A small-molecule ligand and the protein it binds are described below.
Small molecule (SMILES): CC(=O)N[C@@H]1[C@@H](O)[C@H](O)[C@@H](CO)O[C@H]1O

Binding-site contacts:
Ligand atom C1 contacts residue ASN120 of chain 1.C at 1.4 Å.
Ligand atom C8 contacts residue TRP170 of chain 1.C at 3.5 Å (hydrophobic).
Ligand atom C1 contacts residue GLU168 of chain 1.C at 3.6 Å.
Ligand atom C2 contacts residue GLU168 of chain 1.C at 3.5 Å.
Ligand atom C8 contacts residue VAL118 of chain 1.C at 4.2 Å (hydrophobic).
Ligand atom C7 contacts residue TRP170 of chain 1.C at 4.2 Å (hydrophobic).
Ligand atom C7 contacts residue GLU168 of chain 1.C at 4.0 Å.
Ligand atom C3 contacts residue ASN120 of chain 1.C at 3.8 Å.
Ligand atom C4 contacts residue ASN120 of chain 1.C at 4.2 Å.
Ligand atom N2 contacts residue GLU168 of chain 1.C at 4.1 Å.
Ligand atom C5 contacts residue ASN120 of chain 1.C at 3.7 Å.
Ligand atom N2 contacts residue ASN120 of chain 1.C at 2.9 Å (h-bond).
Ligand atom C8 contacts residue HIS169 of chain 1.C at 4.2 Å.
Ligand atom O7 contacts residue ASN120 of chain 1.C at 3.7 Å.
Ligand atom O5 contacts residue GLU168 of chain 1.C at 3.9 Å.
Ligand atom C8 contacts residue GLU168 of chain 1.C at 3.9 Å.
Ligand atom C7 contacts residue ASN120 of chain 1.C at 3.5 Å.
Ligand atom C2 contacts residue ASN120 of chain 1.C at 2.4 Å.
Ligand atom O7 contacts residue GLU168 of chain 1.C at 3.2 Å (salt-bridge).
Ligand atom O5 contacts residue ASN120 of chain 1.C at 2.4 Å (h-bond).

Sequence of chain 1.C:
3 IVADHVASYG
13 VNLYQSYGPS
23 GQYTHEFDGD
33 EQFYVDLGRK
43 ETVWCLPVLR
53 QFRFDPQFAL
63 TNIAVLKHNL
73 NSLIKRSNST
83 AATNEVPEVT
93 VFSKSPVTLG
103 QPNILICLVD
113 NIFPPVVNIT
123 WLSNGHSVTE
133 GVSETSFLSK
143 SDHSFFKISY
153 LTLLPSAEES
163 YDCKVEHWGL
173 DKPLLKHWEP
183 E